The protein below binds the small molecule below.
Small molecule (SMILES): CC(C)=CCC[C@@H](C)[C@H]1CC[C@@]2(C)C3=C(CC[C@]12C)[C@@]1(C)CC[C@H](O)C(C)(C)[C@@H]1CC3

Binding-site contacts:
Ligand atom C8 contacts residue THR261 of chain 1.C at 4.0 Å.
Ligand atom C19 contacts residue MET250 of chain 1.C at 3.6 Å (hydrophobic).
Ligand atom C28 contacts residue TYR186 of chain 1.C at 4.0 Å (hydrophobic).
Ligand atom C22 contacts residue HEM1 of chain 1.I at 4.1 Å.
Ligand atom C21 contacts residue ALA257 of chain 1.C at 3.8 Å (hydrophobic).
Ligand atom C11 contacts residue PHE92 of chain 1.C at 3.7 Å (hydrophobic).
Ligand atom C2 contacts residue MET82 of chain 1.C at 3.8 Å (hydrophobic).
Ligand atom C20 contacts residue HEM1 of chain 1.I at 3.5 Å.
Ligand atom C19 contacts residue THR254 of chain 1.C at 3.2 Å.
Ligand atom C18 contacts residue MET250 of chain 1.C at 4.0 Å (hydrophobic).
Ligand atom C4 contacts residue MET82 of chain 1.C at 3.8 Å (hydrophobic).
Ligand atom C19 contacts residue LEU106 of chain 1.C at 3.9 Å (hydrophobic).
Ligand atom O29 contacts residue TYR186 of chain 1.C at 2.8 Å (h-bond).
Ligand atom C14 contacts residue ALA257 of chain 1.C at 4.1 Å (hydrophobic).
Ligand atom C2 contacts residue TYR79 of chain 1.C at 4.0 Å (hydrophobic).
Ligand atom C16 contacts residue ALA253 of chain 1.C at 3.8 Å (hydrophobic).
Ligand atom C11 contacts residue PHE86 of chain 1.C at 3.7 Å (hydrophobic).
Ligand atom C21 contacts residue ALA253 of chain 1.C at 3.7 Å (hydrophobic).
Ligand atom C30 contacts residue TYR79 of chain 1.C at 3.2 Å (hydrophobic).
Ligand atom C26 contacts residue MET82 of chain 1.C at 3.3 Å (hydrophobic).
Ligand atom C30 contacts residue LEU324 of chain 1.C at 3.5 Å (hydrophobic).
Ligand atom C28 contacts residue LEU324 of chain 1.C at 3.2 Å (hydrophobic).
Ligand atom C18 contacts residue LEU103 of chain 1.C at 3.7 Å (hydrophobic).
Ligand atom C9 contacts residue PHE256 of chain 1.C at 3.9 Å (hydrophobic).
Ligand atom C31 contacts residue TYR79 of chain 1.C at 3.5 Å (hydrophobic).
Ligand atom C17 contacts residue ALA253 of chain 1.C at 4.0 Å (hydrophobic).
Ligand atom C26 contacts residue TYR186 of chain 1.C at 3.4 Å (hydrophobic).
Ligand atom C27 contacts residue MET433 of chain 1.C at 4.0 Å (hydrophobic).
Ligand atom C15 contacts residue ALA253 of chain 1.C at 4.0 Å (hydrophobic).
Ligand atom C30 contacts residue LEU325 of chain 1.C at 4.1 Å (hydrophobic).
Ligand atom C27 contacts residue VAL434 of chain 1.C at 3.8 Å (hydrophobic).
Ligand atom C18 contacts residue GLN102 of chain 1.C at 3.7 Å.
Ligand atom C6 contacts residue LEU322 of chain 1.C at 4.1 Å (hydrophobic).
Ligand atom C8 contacts residue LEU322 of chain 1.C at 3.9 Å (hydrophobic).
Ligand atom C14 contacts residue HEM1 of chain 1.I at 3.9 Å.
Ligand atom C25 contacts residue TYR186 of chain 1.C at 4.0 Å (hydrophobic).
Ligand atom C14 contacts residue ALA253 of chain 1.C at 3.7 Å (hydrophobic).
Ligand atom C15 contacts residue LEU103 of chain 1.C at 3.7 Å (hydrophobic).
Ligand atom O29 contacts residue LEU324 of chain 1.C at 2.5 Å (h-bond).
Ligand atom C27 contacts residue TYR186 of chain 1.C at 3.9 Å (hydrophobic).

Sequence of chain 1.C:
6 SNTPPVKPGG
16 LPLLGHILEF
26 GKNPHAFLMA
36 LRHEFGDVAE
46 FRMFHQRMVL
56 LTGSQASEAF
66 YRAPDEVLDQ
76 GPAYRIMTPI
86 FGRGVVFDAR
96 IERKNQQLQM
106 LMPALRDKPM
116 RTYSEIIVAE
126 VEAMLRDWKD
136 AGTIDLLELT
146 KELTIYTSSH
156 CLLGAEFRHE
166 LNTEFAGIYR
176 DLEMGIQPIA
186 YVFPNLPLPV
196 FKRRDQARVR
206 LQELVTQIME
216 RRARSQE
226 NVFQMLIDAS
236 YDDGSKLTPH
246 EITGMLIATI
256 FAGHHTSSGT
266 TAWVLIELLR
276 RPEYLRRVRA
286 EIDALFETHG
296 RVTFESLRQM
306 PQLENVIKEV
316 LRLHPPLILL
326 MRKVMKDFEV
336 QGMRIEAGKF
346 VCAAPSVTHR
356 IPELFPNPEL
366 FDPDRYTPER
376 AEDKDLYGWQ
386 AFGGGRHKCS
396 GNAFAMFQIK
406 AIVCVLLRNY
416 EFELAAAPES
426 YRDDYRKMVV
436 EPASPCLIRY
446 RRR